Binding-site contacts:
Ligand atom N8 contacts residue ASP35 of chain 1.A at 2.9 Å (salt-bridge).
Ligand atom N2 contacts residue TRP14 of chain 1.A at 3.2 Å.
Ligand atom O26 contacts residue ARG68 of chain 1.A at 2.9 Å (salt-bridge).
Ligand atom C3 contacts residue ALA15 of chain 1.A at 3.7 Å (hydrophobic).
Ligand atom N7 contacts residue TYR109 of chain 1.A at 3.3 Å (h-bond).
Ligand atom O26 contacts residue LEU36 of chain 1.A at 3.7 Å.
Ligand atom N2 contacts residue ALA15 of chain 1.A at 3.7 Å.
Ligand atom C9 contacts residue ASP35 of chain 1.A at 3.6 Å.
Ligand atom N7 contacts residue NAP1 of chain 1.C at 3.6 Å (h-bond).
Ligand atom O25 contacts residue LYS40 of chain 1.A at 3.1 Å.
Ligand atom N7 contacts residue PHE39 of chain 1.A at 3.8 Å.
Ligand atom C16 contacts residue LEU58 of chain 1.A at 3.8 Å (hydrophobic).
Ligand atom C3 contacts residue ASP35 of chain 1.A at 3.6 Å.
Ligand atom C24 contacts residue LYS40 of chain 1.A at 3.7 Å.
Ligand atom C6 contacts residue NAP1 of chain 1.C at 3.5 Å.
Ligand atom O26 contacts residue LYS40 of chain 1.A at 3.5 Å.
Ligand atom N7 contacts residue ILE103 of chain 1.A at 2.8 Å (h-bond).
Ligand atom N4 contacts residue ASP35 of chain 1.A at 2.7 Å (salt-bridge).
Ligand atom N8 contacts residue TRP14 of chain 1.A at 3.4 Å.
Ligand atom N2 contacts residue NAP1 of chain 1.C at 3.5 Å (h-bond).
Ligand atom O26 contacts residue PHE39 of chain 1.A at 3.1 Å.
Ligand atom N7 contacts residue ILE13 of chain 1.A at 2.8 Å (h-bond).
Ligand atom C1 contacts residue NAP1 of chain 1.C at 3.3 Å.
Ligand atom C24 contacts residue ARG68 of chain 1.A at 3.4 Å.
Ligand atom N2 contacts residue PHE39 of chain 1.A at 3.6 Å.
Ligand atom C22 contacts residue LEU36 of chain 1.A at 3.7 Å (hydrophobic).
Ligand atom N2 contacts residue ILE13 of chain 1.A at 3.3 Å (h-bond).
Ligand atom C1 contacts residue PHE39 of chain 1.A at 3.6 Å (hydrophobic).
Ligand atom C9 contacts residue ILE28 of chain 1.A at 3.5 Å (hydrophobic).
Ligand atom C1 contacts residue ILE13 of chain 1.A at 3.5 Å (hydrophobic).
Ligand atom O15 contacts residue LEU58 of chain 1.A at 3.6 Å.
Ligand atom C12 contacts residue PHE39 of chain 1.A at 3.5 Å (hydrophobic).
Ligand atom O11 contacts residue NAP1 of chain 1.C at 3.4 Å.
Ligand atom C5 contacts residue ASP35 of chain 1.A at 3.6 Å.
Ligand atom N8 contacts residue ALA15 of chain 1.A at 3.6 Å (h-bond).
Ligand atom C14 contacts residue LEU58 of chain 1.A at 3.6 Å (hydrophobic).
Ligand atom C10 contacts residue ASP35 of chain 1.A at 3.8 Å.
Ligand atom O25 contacts residue ARG68 of chain 1.A at 2.6 Å (salt-bridge).
Ligand atom C3 contacts residue TRP14 of chain 1.A at 3.7 Å (hydrophobic).
Ligand atom C19 contacts residue PRO59 of chain 1.A at 3.8 Å (hydrophobic).

Sequence of chain 1.A:
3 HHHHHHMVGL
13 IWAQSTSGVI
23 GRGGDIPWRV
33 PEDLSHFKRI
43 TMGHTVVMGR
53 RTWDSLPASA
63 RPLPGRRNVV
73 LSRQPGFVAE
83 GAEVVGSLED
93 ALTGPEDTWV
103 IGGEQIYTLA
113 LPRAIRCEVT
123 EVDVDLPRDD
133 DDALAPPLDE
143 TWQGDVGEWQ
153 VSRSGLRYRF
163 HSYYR

A small-molecule ligand and the protein it binds are described below.
Small molecule (SMILES): CCc1nc(N)nc(N)c1OCCCOc1ccccc1CCC(=O)O